Binding-site contacts:
Ligand atom C8 contacts residue GLN247 of chain 1.A at 3.3 Å.
Ligand atom O3 contacts residue THR237 of chain 1.B at 3.0 Å (h-bond).
Ligand atom C1 contacts residue ARG249 of chain 1.A at 3.5 Å.
Ligand atom C3 contacts residue THR237 of chain 1.B at 3.5 Å.
Ligand atom C6 contacts residue ARG196 of chain 1.B at 3.6 Å.
Ligand atom C6 contacts residue PRO191 of chain 1.B at 3.5 Å (hydrophobic).
Ligand atom O7 contacts residue THR261 of chain 1.C at 3.2 Å (h-bond).
Ligand atom O4 contacts residue ASN235 of chain 1.B at 3.6 Å (h-bond).
Ligand atom O6B contacts residue SER162 of chain 1.A at 3.1 Å (h-bond).
Ligand atom C7 contacts residue GLN247 of chain 1.A at 3.4 Å.
Ligand atom C7 contacts residue ASN216 of chain 1.C at 3.7 Å.
Ligand atom C1 contacts residue PHE230 of chain 1.B at 3.4 Å (hydrophobic).
Ligand atom O7 contacts residue ASN216 of chain 1.C at 2.9 Å (h-bond).
Ligand atom C3 contacts residue ARG249 of chain 1.A at 3.4 Å.
Ligand atom C8 contacts residue THR261 of chain 1.C at 3.5 Å.
Ligand atom O4 contacts residue SER161 of chain 1.A at 3.0 Å (h-bond).
Ligand atom O2 contacts residue ARG249 of chain 1.A at 3.0 Å (salt-bridge).
Ligand atom C6 contacts residue ILE194 of chain 1.B at 3.6 Å (hydrophobic).
Ligand atom N2 contacts residue GLN247 of chain 1.A at 2.7 Å (h-bond).
Ligand atom O3 contacts residue ARG249 of chain 1.A at 2.4 Å (salt-bridge).
Ligand atom O6A contacts residue ARG196 of chain 1.B at 2.5 Å (salt-bridge).
Ligand atom C6 contacts residue ARG196 of chain 1.B at 3.6 Å.
Ligand atom C6 contacts residue SER162 of chain 1.A at 3.6 Å.
Ligand atom C2 contacts residue ARG249 of chain 1.A at 3.5 Å.
Ligand atom O7 contacts residue ASN235 of chain 1.B at 3.0 Å (h-bond).
Ligand atom O1 contacts residue LYS259 of chain 1.C at 3.7 Å.
Ligand atom O6B contacts residue SER160 of chain 1.A at 3.2 Å (h-bond).
Ligand atom C7 contacts residue THR261 of chain 1.C at 3.6 Å.
Ligand atom O6B contacts residue GLN204 of chain 1.A at 3.1 Å (h-bond).
Ligand atom O3 contacts residue ASN219 of chain 1.C at 3.3 Å (h-bond).
Ligand atom O6 contacts residue PRO159 of chain 1.A at 3.0 Å (h-bond).
Ligand atom O6 contacts residue PRO191 of chain 1.B at 3.6 Å.
Ligand atom O6A contacts residue SER162 of chain 1.A at 3.5 Å (h-bond).
Ligand atom C7 contacts residue ARG249 of chain 1.A at 3.5 Å.
Ligand atom O1 contacts residue PHE230 of chain 1.B at 3.5 Å.
Ligand atom C8 contacts residue LYS259 of chain 1.C at 3.6 Å.
Ligand atom O2 contacts residue ARG223 of chain 1.C at 2.7 Å (salt-bridge).
Ligand atom O4 contacts residue ARG223 of chain 1.C at 3.3 Å (salt-bridge).
Ligand atom O7 contacts residue ARG249 of chain 1.A at 2.5 Å (salt-bridge).
Ligand atom C5 contacts residue PHE208 of chain 1.A at 3.6 Å (hydrophobic).

A small-molecule ligand and the protein it binds are described below.
Small molecule (SMILES): CC(=O)N[C@@H]1[C@@H](O[C@@H]2O[C@H](C(=O)O)[C@@H](O[C@@H]3O[C@H](CO)[C@@H](O)[C@H](O[C@@H]4O[C@H](C(=O)O)[C@@H](O[C@@H]5O[C@H](CO)[C@@H](O)[C@H](O[C@@H]6O[C@H](C(=O)O)[C@@H](O[C@@H]7O[C@H](CO)[C@@H](O)[C@H](O[C@@H]8OC(C(=O)O)=C[C@H](O)[C@H]8O)[C@H]7NC(C)=O)[C@H](O)[C@H]6O)[C@H]5NC(C)=O)[C@H](O)[C@H]4O)[C@H]3NC(C)=O)[C@H](O)[C@H]2O)[C@H](O)[C@@H](CO)O[C@H]1O

Sequence of chain 1.B:
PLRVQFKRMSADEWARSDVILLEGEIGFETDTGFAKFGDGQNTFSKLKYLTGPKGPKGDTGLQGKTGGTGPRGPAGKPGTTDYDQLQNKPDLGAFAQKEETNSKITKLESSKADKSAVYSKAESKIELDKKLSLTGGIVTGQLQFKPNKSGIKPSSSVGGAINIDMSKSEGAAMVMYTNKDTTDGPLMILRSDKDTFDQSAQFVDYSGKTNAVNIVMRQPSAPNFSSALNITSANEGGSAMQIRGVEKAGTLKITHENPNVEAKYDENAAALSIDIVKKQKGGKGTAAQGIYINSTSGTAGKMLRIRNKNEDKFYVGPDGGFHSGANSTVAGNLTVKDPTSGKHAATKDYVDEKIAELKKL

Sequence of chain 1.C:
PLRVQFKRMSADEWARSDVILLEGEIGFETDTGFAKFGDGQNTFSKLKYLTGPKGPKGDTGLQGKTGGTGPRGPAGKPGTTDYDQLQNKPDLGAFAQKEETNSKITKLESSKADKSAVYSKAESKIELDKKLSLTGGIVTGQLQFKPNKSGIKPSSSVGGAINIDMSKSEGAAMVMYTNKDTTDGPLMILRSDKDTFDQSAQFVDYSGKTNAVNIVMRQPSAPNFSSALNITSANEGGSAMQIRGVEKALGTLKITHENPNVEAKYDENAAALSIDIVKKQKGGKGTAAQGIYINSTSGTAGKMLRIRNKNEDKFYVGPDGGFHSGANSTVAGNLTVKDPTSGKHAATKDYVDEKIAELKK

Sequence of chain 1.A:
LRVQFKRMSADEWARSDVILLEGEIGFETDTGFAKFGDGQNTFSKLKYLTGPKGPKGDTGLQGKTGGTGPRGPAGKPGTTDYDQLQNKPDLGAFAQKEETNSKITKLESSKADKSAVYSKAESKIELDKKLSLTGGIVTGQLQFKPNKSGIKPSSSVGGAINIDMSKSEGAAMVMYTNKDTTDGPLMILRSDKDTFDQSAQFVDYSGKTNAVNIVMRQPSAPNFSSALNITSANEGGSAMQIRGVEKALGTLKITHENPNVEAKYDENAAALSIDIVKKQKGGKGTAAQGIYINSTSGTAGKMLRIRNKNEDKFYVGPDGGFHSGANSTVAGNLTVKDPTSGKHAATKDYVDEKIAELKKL